Sequence of chain 1.A:
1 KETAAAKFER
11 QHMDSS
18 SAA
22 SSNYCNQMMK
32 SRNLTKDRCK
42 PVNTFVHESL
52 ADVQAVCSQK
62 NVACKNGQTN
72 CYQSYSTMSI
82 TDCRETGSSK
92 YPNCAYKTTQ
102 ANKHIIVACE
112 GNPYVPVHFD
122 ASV

Binding-site contacts:
Ligand atom C4 contacts residue ASN24 of chain 1.A at 4.4 Å.
Ligand atom O3 contacts residue ASN24 of chain 1.A at 4.4 Å.
Ligand atom O2 contacts residue ASN24 of chain 1.A at 4.2 Å.
Ligand atom C1 contacts residue SER23 of chain 1.A at 4.4 Å.
Ligand atom O1 contacts residue ASN24 of chain 1.A at 4.1 Å.
Ligand atom C5 contacts residue ASN24 of chain 1.A at 3.6 Å.
Ligand atom C4 contacts residue SER23 of chain 1.A at 2.8 Å.
Ligand atom C3 contacts residue SER23 of chain 1.A at 4.3 Å.
Ligand atom C6 contacts residue ASN24 of chain 1.A at 3.3 Å.
Ligand atom C1 contacts residue ASN24 of chain 1.A at 4.3 Å.
Ligand atom O2 contacts residue SER23 of chain 1.A at 3.0 Å (h-bond).
Ligand atom C2 contacts residue ASN24 of chain 1.A at 4.0 Å.

A protein and the small-molecule ligand that binds it are described below.
Small molecule (SMILES): O[C@H]1CO[C@H]2OCCC21